Sequence of chain 1.D:
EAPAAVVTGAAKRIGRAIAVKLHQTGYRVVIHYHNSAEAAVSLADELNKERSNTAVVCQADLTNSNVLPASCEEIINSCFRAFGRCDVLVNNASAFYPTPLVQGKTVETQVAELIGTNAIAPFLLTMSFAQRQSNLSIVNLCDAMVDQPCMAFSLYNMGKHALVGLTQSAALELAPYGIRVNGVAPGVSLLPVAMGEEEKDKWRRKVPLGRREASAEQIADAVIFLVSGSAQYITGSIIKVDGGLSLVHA

Binding-site contacts:
Ligand atom CAS contacts residue NAP1 of chain 1.L at 3.3 Å.
Ligand atom CAK contacts residue TYR194 of chain 1.D at 3.6 Å (hydrophobic).
Ligand atom NAP contacts residue NAP1 of chain 1.L at 2.8 Å (h-bond).
Ligand atom CAD contacts residue MET183 of chain 1.D at 3.9 Å (hydrophobic).
Ligand atom CAN contacts residue NAP1 of chain 1.L at 3.3 Å.
Ligand atom CAC contacts residue PHE191 of chain 1.D at 3.8 Å (hydrophobic).
Ligand atom CAK contacts residue ASP181 of chain 1.D at 3.5 Å.
Ligand atom CAL contacts residue GLY225 of chain 1.D at 3.6 Å.
Ligand atom NAA contacts residue SER115 of chain 1.D at 2.7 Å (h-bond).
Ligand atom CAD contacts residue CYS188 of chain 1.D at 3.7 Å (hydrophobic).
Ligand atom CAE contacts residue CYS188 of chain 1.D at 3.8 Å (hydrophobic).
Ligand atom OAB contacts residue NAP1 of chain 1.L at 3.4 Å (h-bond).
Ligand atom CAM contacts residue PRO230 of chain 1.D at 3.4 Å (hydrophobic).
Ligand atom CAT contacts residue NAP1 of chain 1.L at 3.6 Å.
Ligand atom NAQ contacts residue TYR194 of chain 1.D at 2.7 Å (h-bond).
Ligand atom CAF contacts residue PHE191 of chain 1.D at 3.7 Å (hydrophobic).
Ligand atom CAW contacts residue NAP1 of chain 1.L at 3.6 Å.
Ligand atom CAJ contacts residue PHE117 of chain 1.D at 3.3 Å (hydrophobic).
Ligand atom CAG contacts residue ASP181 of chain 1.D at 3.5 Å.
Ligand atom CAV contacts residue TYR194 of chain 1.D at 3.9 Å (hydrophobic).
Ligand atom CAI contacts residue MET233 of chain 1.D at 3.8 Å (hydrophobic).
Ligand atom CAY contacts residue NAP1 of chain 1.L at 3.6 Å.
Ligand atom CAX contacts residue TYR194 of chain 1.D at 3.5 Å (hydrophobic).
Ligand atom OAB contacts residue ARG34 of chain 1.D at 3.5 Å (salt-bridge).
Ligand atom NAP contacts residue PHE117 of chain 1.D at 3.5 Å.
Ligand atom NAA contacts residue PHE117 of chain 1.D at 3.8 Å.
Ligand atom OAB contacts residue PRO230 of chain 1.D at 3.6 Å.
Ligand atom CAU contacts residue NAP1 of chain 1.L at 3.5 Å.
Ligand atom CAH contacts residue GLY225 of chain 1.D at 3.8 Å.
Ligand atom NAO contacts residue NAP1 of chain 1.L at 2.8 Å (h-bond).
Ligand atom CAF contacts residue PHE117 of chain 1.D at 3.6 Å (hydrophobic).
Ligand atom NAO contacts residue SER115 of chain 1.D at 3.8 Å.
Ligand atom CAS contacts residue PHE117 of chain 1.D at 3.6 Å (hydrophobic).
Ligand atom CAC contacts residue CYS188 of chain 1.D at 3.8 Å (hydrophobic).
Ligand atom CAX contacts residue NAP1 of chain 1.L at 3.7 Å.
Ligand atom CAS contacts residue SER115 of chain 1.D at 3.7 Å.
Ligand atom NAO contacts residue TYR194 of chain 1.D at 3.5 Å (h-bond).
Ligand atom CAV contacts residue NAP1 of chain 1.L at 3.3 Å.
Ligand atom NAQ contacts residue NAP1 of chain 1.L at 3.6 Å.
Ligand atom NAA contacts residue NAP1 of chain 1.L at 3.1 Å (h-bond).

This small molecule binds to this protein.
Small molecule (SMILES): Nc1nc2[nH]c(-c3ccccc3)c(CCc3ccccc3)c2c(=O)[nH]1